Binding-site contacts:
Ligand atom C1 contacts residue ASN717 of chain 1.C at 1.5 Å.
Ligand atom C1 contacts residue THR716 of chain 1.C at 4.4 Å.
Ligand atom O4 contacts residue GLN926 of chain 1.C at 4.3 Å.
Ligand atom O7 contacts residue ASN717 of chain 1.C at 4.1 Å.
Ligand atom C5 contacts residue ASN717 of chain 1.C at 3.6 Å.
Ligand atom C3 contacts residue LEU922 of chain 1.C at 3.6 Å (hydrophobic).
Ligand atom C4 contacts residue LEU922 of chain 1.C at 3.9 Å (hydrophobic).
Ligand atom C8 contacts residue PHE1109 of chain 1.C at 4.2 Å (hydrophobic).
Ligand atom C2 contacts residue ASN717 of chain 1.C at 2.5 Å.
Ligand atom C7 contacts residue ASN717 of chain 1.C at 3.8 Å.
Ligand atom O4 contacts residue LEU922 of chain 1.C at 3.0 Å.
Ligand atom C4 contacts residue ASN717 of chain 1.C at 4.2 Å.
Ligand atom N2 contacts residue ASN717 of chain 1.C at 3.1 Å (h-bond).
Ligand atom O7 contacts residue ASN919 of chain 1.C at 4.3 Å.
Ligand atom O7 contacts residue THR716 of chain 1.C at 4.0 Å.
Ligand atom C5 contacts residue PHE718 of chain 1.C at 4.3 Å (hydrophobic).
Ligand atom N2 contacts residue THR716 of chain 1.C at 4.4 Å.
Ligand atom C8 contacts residue THR716 of chain 1.C at 3.9 Å.
Ligand atom O7 contacts residue PHE718 of chain 1.C at 3.6 Å.
Ligand atom O5 contacts residue ASN717 of chain 1.C at 2.2 Å (h-bond).
Ligand atom O5 contacts residue GLN1071 of chain 1.C at 4.3 Å.
Ligand atom C7 contacts residue THR716 of chain 1.C at 3.9 Å.
Ligand atom C8 contacts residue ASN919 of chain 1.C at 4.0 Å.
Ligand atom C1 contacts residue PHE718 of chain 1.C at 4.4 Å (hydrophobic).
Ligand atom O3 contacts residue LEU922 of chain 1.C at 3.3 Å.
Ligand atom C3 contacts residue ASN717 of chain 1.C at 3.8 Å.

The small molecule below binds the protein below.
Small molecule (SMILES): CC(=O)N[C@@H]1[C@@H](O)[C@H](O)[C@@H](CO)O[C@H]1O

Sequence of chain 1.C:
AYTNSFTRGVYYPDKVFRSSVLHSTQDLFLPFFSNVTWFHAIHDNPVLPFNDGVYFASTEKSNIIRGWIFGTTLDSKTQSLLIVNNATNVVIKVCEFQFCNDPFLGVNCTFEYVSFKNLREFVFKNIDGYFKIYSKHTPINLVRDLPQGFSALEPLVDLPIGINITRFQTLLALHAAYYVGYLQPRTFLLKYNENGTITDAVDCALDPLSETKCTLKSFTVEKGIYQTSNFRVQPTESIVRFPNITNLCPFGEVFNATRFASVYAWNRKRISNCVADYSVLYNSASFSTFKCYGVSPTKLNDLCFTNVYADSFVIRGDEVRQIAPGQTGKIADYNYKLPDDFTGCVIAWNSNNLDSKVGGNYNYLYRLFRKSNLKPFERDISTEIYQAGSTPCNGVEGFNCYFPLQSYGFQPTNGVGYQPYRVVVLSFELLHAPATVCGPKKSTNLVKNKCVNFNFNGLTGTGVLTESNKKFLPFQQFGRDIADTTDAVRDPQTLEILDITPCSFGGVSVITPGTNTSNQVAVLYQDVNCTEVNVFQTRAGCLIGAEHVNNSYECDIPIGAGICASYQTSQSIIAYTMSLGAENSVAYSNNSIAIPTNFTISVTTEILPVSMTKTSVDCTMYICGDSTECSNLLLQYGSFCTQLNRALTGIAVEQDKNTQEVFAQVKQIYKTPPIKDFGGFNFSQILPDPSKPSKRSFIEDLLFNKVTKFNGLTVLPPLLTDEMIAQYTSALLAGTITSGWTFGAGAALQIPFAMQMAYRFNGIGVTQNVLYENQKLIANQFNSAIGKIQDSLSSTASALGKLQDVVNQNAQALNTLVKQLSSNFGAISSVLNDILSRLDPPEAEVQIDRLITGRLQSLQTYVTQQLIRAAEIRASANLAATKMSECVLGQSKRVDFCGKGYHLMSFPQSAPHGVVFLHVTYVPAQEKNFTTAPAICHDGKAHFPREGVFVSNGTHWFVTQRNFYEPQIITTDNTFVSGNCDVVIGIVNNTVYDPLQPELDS